The protein below binds the small molecule below.
Small molecule (SMILES): CCn1c2ccc(OC3CCC3)cc2c2cc(C(=O)NCc3ccc(S(=O)(=O)CC)cc3)ccc21

Binding-site contacts:
Ligand atom C01 contacts residue PHE154 of chain 1.A at 3.7 Å (hydrophobic).
Ligand atom C29 contacts residue LEU77 of chain 1.A at 3.4 Å (hydrophobic).
Ligand atom C34 contacts residue ILE150 of chain 1.A at 3.6 Å (hydrophobic).
Ligand atom O19 contacts residue ARG120 of chain 1.A at 2.9 Å (salt-bridge).
Ligand atom C13 contacts residue GLN39 of chain 1.A at 3.5 Å.
Ligand atom C20 contacts residue ALA121 of chain 1.A at 3.5 Å (hydrophobic).
Ligand atom O19 contacts residue CYS38 of chain 1.A at 3.2 Å (h-bond).
Ligand atom C02 contacts residue PHE141 of chain 1.A at 3.4 Å (hydrophobic).
Ligand atom C23 contacts residue PHE131 of chain 1.A at 3.7 Å (hydrophobic).
Ligand atom C13 contacts residue LEU40 of chain 1.A at 3.6 Å (hydrophobic).
Ligand atom C32 contacts residue TYR255 of chain 1.A at 3.7 Å (hydrophobic).
Ligand atom O28 contacts residue CYS73 of chain 1.A at 3.1 Å.
Ligand atom C01 contacts residue ILE153 of chain 1.A at 3.6 Å (hydrophobic).
Ligand atom C07 contacts residue PHE131 of chain 1.A at 3.6 Å (hydrophobic).
Ligand atom C07 contacts residue MET118 of chain 1.A at 3.5 Å (hydrophobic).
Ligand atom C16 contacts residue ARG117 of chain 1.A at 3.8 Å.
Ligand atom O28 contacts residue LEU77 of chain 1.A at 3.6 Å.
Ligand atom C27 contacts residue CYS73 of chain 1.A at 3.5 Å (hydrophobic).
Ligand atom C23 contacts residue PHE130 of chain 1.A at 3.2 Å (hydrophobic).
Ligand atom C17 contacts residue GLN39 of chain 1.A at 3.8 Å.
Ligand atom O18 contacts residue LEU45 of chain 1.A at 3.5 Å.
Ligand atom C26 contacts residue CYS73 of chain 1.A at 3.6 Å (hydrophobic).
Ligand atom C10 contacts residue PHE130 of chain 1.A at 3.6 Å (hydrophobic).
Ligand atom N03 contacts residue PHE141 of chain 1.A at 3.5 Å.
Ligand atom C17 contacts residue ARG117 of chain 1.A at 3.7 Å.
Ligand atom C16 contacts residue GLN39 of chain 1.A at 3.5 Å.
Ligand atom C24 contacts residue MET118 of chain 1.A at 3.7 Å (hydrophobic).
Ligand atom C06 contacts residue MET118 of chain 1.A at 3.8 Å (hydrophobic).
Ligand atom C06 contacts residue PHE131 of chain 1.A at 3.8 Å (hydrophobic).
Ligand atom C24 contacts residue VAL129 of chain 1.A at 3.8 Å (hydrophobic).
Ligand atom C12 contacts residue LEU40 of chain 1.A at 3.7 Å (hydrophobic).
Ligand atom O18 contacts residue ARG120 of chain 1.A at 3.0 Å (salt-bridge).
Ligand atom O18 contacts residue ARG117 of chain 1.A at 3.4 Å (salt-bridge).
Ligand atom C23 contacts residue MET118 of chain 1.A at 3.4 Å (hydrophobic).
Ligand atom N09 contacts residue PHE130 of chain 1.A at 2.9 Å (h-bond).
Ligand atom O19 contacts residue LEU40 of chain 1.A at 3.2 Å (h-bond).
Ligand atom C31 contacts residue TRP70 of chain 1.A at 3.2 Å (hydrophobic).
Ligand atom S15 contacts residue ARG120 of chain 1.A at 3.5 Å (salt-bridge).
Ligand atom C12 contacts residue GLN39 of chain 1.A at 3.5 Å.
Ligand atom O22 contacts residue HIS76 of chain 1.A at 3.5 Å.

Sequence of chain 1.A:
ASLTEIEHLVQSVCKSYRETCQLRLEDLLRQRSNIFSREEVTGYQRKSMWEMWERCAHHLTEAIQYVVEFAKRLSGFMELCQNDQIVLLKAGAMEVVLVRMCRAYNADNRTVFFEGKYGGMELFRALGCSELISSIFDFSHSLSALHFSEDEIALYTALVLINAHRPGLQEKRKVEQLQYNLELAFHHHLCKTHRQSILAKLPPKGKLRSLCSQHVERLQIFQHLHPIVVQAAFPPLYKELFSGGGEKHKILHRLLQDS